Binding-site contacts:
Ligand atom O1A contacts residue ASP139 of chain 1.C at 3.1 Å (salt-bridge).
Ligand atom C4' contacts residue ARG234 of chain 1.C at 3.5 Å.
Ligand atom C4B contacts residue ASP137 of chain 1.C at 3.4 Å.
Ligand atom O2 contacts residue ARG74 of chain 1.C at 3.0 Å (salt-bridge).
Ligand atom O2 contacts residue PHE73 of chain 1.C at 3.3 Å.
Ligand atom C4 contacts residue ASP235 of chain 1.C at 3.5 Å.
Ligand atom O3' contacts residue ASP137 of chain 1.C at 3.1 Å.
Ligand atom O3A contacts residue GOL1 of chain 1.LA at 3.0 Å (h-bond).
Ligand atom O3B contacts residue MN1 of chain 1.CA at 2.1 Å.
Ligand atom C2B contacts residue PRO72 of chain 1.C at 3.5 Å (hydrophobic).
Ligand atom O1B contacts residue TRP199 of chain 1.C at 2.8 Å (h-bond).
Ligand atom O3B contacts residue HIS229 of chain 1.C at 3.2 Å (h-bond).
Ligand atom O2B contacts residue HIS232 of chain 1.C at 3.5 Å.
Ligand atom O3' contacts residue VAL138 of chain 1.C at 3.6 Å (h-bond).
Ligand atom O1A contacts residue ARG76 of chain 1.C at 3.0 Å (salt-bridge).
Ligand atom C2 contacts residue ARG74 of chain 1.C at 3.6 Å.
Ligand atom O3B contacts residue HIS232 of chain 1.C at 3.4 Å (h-bond).
Ligand atom C1B contacts residue PRO72 of chain 1.C at 3.5 Å (hydrophobic).
Ligand atom O3B contacts residue LYS164 of chain 1.C at 2.8 Å (salt-bridge).
Ligand atom O2A contacts residue ASP235 of chain 1.C at 3.4 Å (salt-bridge).
Ligand atom O2 contacts residue ARG76 of chain 1.C at 3.3 Å.
Ligand atom O2A contacts residue HIS232 of chain 1.C at 3.5 Å.
Ligand atom O2A contacts residue ARG76 of chain 1.C at 3.2 Å (salt-bridge).
Ligand atom O1A contacts residue MN1 of chain 1.CA at 2.2 Å.
Ligand atom O3' contacts residue ASP139 of chain 1.C at 3.2 Å (salt-bridge).
Ligand atom N6' contacts residue ARG231 of chain 1.C at 3.1 Å (salt-bridge).
Ligand atom C5 contacts residue ASP235 of chain 1.C at 3.6 Å.
Ligand atom O2' contacts residue PRO72 of chain 1.C at 2.7 Å (h-bond).
Ligand atom PA contacts residue MN1 of chain 1.CA at 3.4 Å.
Ligand atom O2' contacts residue ASP137 of chain 1.C at 3.6 Å.
Ligand atom O4 contacts residue ASP235 of chain 1.C at 3.1 Å.
Ligand atom C3' contacts residue HIS232 of chain 1.C at 3.5 Å.
Ligand atom PB contacts residue MN1 of chain 1.CA at 3.3 Å.
Ligand atom C6 contacts residue PHE111 of chain 1.C at 3.3 Å (hydrophobic).
Ligand atom N1 contacts residue PHE111 of chain 1.C at 3.4 Å.
Ligand atom N3 contacts residue ARG74 of chain 1.C at 2.8 Å (salt-bridge).
Ligand atom O1A contacts residue HIS232 of chain 1.C at 3.1 Å (h-bond).
Ligand atom O1B contacts residue GOL1 of chain 1.LA at 3.0 Å (h-bond).
Ligand atom PA contacts residue ARG76 of chain 1.C at 3.5 Å.
Ligand atom O2' contacts residue VAL138 of chain 1.C at 3.0 Å (h-bond).

Sequence of chain 1.C:
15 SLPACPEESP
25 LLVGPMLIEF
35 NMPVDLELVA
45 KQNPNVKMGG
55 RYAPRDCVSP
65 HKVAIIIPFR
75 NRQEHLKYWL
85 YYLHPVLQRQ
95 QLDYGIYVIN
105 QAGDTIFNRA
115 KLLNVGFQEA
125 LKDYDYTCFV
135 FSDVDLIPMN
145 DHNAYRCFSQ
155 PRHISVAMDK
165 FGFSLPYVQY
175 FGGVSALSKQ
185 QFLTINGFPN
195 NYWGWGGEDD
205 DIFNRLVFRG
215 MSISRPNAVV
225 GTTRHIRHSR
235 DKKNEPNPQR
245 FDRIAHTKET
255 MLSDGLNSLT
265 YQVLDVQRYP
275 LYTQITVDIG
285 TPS

This protein binds this small molecule.
Small molecule (SMILES): NCCCCCCO[P](=O)(O)O[P](=O)(O)OC[C@H]1O[C@@H](n2ccc(=O)[nH]c2=O)[C@H](O)[C@@H]1O